This protein binds this small molecule.
Small molecule (SMILES): Cc1ccc(-c2ccc3ncc4c(c3n2)n(C2CCN(C(=O)[C@H](C)O)CC2)c(=O)n4C)cn1

Binding-site contacts:
Ligand atom C22 contacts residue ILE821 of chain 1.A at 3.6 Å (hydrophobic).
Ligand atom N18 contacts residue TRP670 of chain 1.A at 3.5 Å.
Ligand atom C14 contacts residue ASP822 of chain 1.A at 3.0 Å.
Ligand atom N7 contacts residue VAL740 of chain 1.A at 3.5 Å (h-bond).
Ligand atom C12 contacts residue ILE821 of chain 1.A at 3.7 Å (hydrophobic).
Ligand atom C19 contacts residue TRP670 of chain 1.A at 4.0 Å (hydrophobic).
Ligand atom C17 contacts residue ASP822 of chain 1.A at 3.0 Å.
Ligand atom N13 contacts residue TYR725 of chain 1.A at 3.8 Å.
Ligand atom C26 contacts residue ILE689 of chain 1.A at 3.5 Å (hydrophobic).
Ligand atom C15 contacts residue ILE737 of chain 1.A at 3.7 Å (hydrophobic).
Ligand atom C12 contacts residue TYR725 of chain 1.A at 3.4 Å (hydrophobic).
Ligand atom C2 contacts residue TYR725 of chain 1.A at 3.7 Å (hydrophobic).
Ligand atom O30 contacts residue ASP822 of chain 1.A at 3.7 Å.
Ligand atom C3 contacts residue GLU738 of chain 1.A at 3.5 Å.
Ligand atom C28 contacts residue TRP670 of chain 1.A at 3.2 Å (hydrophobic).
Ligand atom C31 contacts residue ASP822 of chain 1.A at 2.9 Å.
Ligand atom C15 contacts residue ASP822 of chain 1.A at 3.2 Å.
Ligand atom N18 contacts residue MET811 of chain 1.A at 3.6 Å.
Ligand atom C12 contacts residue ASP822 of chain 1.A at 3.5 Å.
Ligand atom C2 contacts residue ILE821 of chain 1.A at 3.9 Å (hydrophobic).
Ligand atom C1 contacts residue ILE737 of chain 1.A at 4.0 Å (hydrophobic).
Ligand atom C1 contacts residue ILE689 of chain 1.A at 4.0 Å (hydrophobic).
Ligand atom N6 contacts residue ILE689 of chain 1.A at 3.5 Å.
Ligand atom O32 contacts residue LYS691 of chain 1.A at 3.6 Å.
Ligand atom C10 contacts residue ILE689 of chain 1.A at 3.8 Å (hydrophobic).
Ligand atom C5 contacts residue ILE689 of chain 1.A at 3.5 Å (hydrophobic).
Ligand atom C29 contacts residue ASP822 of chain 1.A at 3.5 Å.
Ligand atom N13 contacts residue ASP699 of chain 1.A at 3.6 Å (salt-bridge).
Ligand atom O32 contacts residue ASP822 of chain 1.A at 2.2 Å (salt-bridge).
Ligand atom C17 contacts residue ASP694 of chain 1.A at 3.4 Å.
Ligand atom N13 contacts residue ASP822 of chain 1.A at 3.0 Å (salt-bridge).
Ligand atom C29 contacts residue LYS691 of chain 1.A at 3.6 Å.
Ligand atom C2 contacts residue ILE737 of chain 1.A at 3.5 Å (hydrophobic).
Ligand atom C16 contacts residue ILE737 of chain 1.A at 3.8 Å (hydrophobic).
Ligand atom C9 contacts residue MET811 of chain 1.A at 3.7 Å (hydrophobic).
Ligand atom C10 contacts residue MET811 of chain 1.A at 3.9 Å (hydrophobic).
Ligand atom C28 contacts residue MET811 of chain 1.A at 4.0 Å (hydrophobic).
Ligand atom C17 contacts residue ASP699 of chain 1.A at 3.5 Å.
Ligand atom O30 contacts residue LYS691 of chain 1.A at 2.4 Å (salt-bridge).
Ligand atom C8 contacts residue VAL740 of chain 1.A at 3.9 Å (hydrophobic).

Sequence of chain 1.A:
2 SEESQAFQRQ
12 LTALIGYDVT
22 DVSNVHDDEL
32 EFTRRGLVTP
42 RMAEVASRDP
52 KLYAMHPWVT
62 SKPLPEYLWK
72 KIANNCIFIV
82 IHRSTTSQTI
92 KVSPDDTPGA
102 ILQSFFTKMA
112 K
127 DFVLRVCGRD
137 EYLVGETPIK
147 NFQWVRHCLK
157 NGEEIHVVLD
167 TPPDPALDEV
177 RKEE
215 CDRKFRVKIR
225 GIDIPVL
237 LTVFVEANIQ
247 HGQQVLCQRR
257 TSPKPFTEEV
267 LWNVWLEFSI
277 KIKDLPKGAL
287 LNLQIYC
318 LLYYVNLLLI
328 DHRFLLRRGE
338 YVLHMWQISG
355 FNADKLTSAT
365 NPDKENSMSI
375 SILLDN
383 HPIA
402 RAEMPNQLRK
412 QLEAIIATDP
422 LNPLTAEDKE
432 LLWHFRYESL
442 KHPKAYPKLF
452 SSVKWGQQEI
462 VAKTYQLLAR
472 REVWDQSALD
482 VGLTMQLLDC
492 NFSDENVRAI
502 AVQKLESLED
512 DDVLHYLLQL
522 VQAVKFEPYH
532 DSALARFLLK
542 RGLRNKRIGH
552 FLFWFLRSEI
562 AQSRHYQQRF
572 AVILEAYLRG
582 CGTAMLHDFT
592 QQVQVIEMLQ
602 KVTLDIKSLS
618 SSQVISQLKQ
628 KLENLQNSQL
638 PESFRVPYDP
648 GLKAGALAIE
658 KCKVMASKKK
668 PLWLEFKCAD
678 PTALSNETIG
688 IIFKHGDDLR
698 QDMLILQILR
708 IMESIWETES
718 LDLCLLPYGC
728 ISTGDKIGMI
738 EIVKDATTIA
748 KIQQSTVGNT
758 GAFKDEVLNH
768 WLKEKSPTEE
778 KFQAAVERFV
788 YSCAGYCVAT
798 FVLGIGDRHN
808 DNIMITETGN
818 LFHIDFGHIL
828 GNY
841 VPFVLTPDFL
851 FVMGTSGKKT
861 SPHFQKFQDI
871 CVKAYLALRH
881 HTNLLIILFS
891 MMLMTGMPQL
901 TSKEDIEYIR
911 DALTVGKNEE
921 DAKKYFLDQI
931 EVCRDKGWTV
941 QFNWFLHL